Sequence of chain 1.B:
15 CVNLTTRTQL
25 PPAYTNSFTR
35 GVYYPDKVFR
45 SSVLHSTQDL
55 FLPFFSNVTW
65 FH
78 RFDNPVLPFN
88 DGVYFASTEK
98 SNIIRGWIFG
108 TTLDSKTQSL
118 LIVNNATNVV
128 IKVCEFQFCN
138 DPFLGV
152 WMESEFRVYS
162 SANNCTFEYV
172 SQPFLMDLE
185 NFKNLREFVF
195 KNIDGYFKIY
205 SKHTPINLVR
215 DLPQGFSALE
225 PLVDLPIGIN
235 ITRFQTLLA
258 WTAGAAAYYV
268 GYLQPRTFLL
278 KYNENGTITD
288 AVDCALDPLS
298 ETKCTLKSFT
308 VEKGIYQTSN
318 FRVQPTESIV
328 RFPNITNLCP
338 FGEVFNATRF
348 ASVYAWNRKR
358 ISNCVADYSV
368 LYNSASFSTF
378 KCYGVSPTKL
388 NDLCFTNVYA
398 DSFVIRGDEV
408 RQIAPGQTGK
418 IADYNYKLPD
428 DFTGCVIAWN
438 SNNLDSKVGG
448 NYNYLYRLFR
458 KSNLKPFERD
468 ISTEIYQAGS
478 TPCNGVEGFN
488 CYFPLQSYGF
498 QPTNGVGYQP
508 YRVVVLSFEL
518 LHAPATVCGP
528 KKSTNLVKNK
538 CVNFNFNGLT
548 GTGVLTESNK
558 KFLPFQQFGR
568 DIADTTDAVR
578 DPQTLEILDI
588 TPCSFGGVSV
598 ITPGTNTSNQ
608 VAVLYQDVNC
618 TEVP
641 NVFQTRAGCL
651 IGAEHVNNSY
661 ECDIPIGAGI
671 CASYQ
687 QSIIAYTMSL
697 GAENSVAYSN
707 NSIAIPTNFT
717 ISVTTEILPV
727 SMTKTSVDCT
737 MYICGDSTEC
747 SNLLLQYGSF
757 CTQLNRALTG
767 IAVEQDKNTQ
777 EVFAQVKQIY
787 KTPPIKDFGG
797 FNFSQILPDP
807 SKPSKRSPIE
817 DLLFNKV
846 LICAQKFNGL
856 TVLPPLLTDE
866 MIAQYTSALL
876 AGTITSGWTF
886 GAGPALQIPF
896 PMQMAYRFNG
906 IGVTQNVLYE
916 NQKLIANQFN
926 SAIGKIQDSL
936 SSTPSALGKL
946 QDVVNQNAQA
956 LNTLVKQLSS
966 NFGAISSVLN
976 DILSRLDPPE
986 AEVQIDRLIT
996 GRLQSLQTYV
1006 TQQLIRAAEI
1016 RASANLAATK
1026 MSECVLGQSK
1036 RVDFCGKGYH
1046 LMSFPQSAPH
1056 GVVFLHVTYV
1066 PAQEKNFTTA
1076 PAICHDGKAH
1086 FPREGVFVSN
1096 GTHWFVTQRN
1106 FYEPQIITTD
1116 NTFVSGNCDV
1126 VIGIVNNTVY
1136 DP

Binding-site contacts:
Ligand atom C1 contacts residue HIS1098 of chain 1.B at 3.9 Å.
Ligand atom N2 contacts residue ASN1095 of chain 1.B at 2.9 Å (h-bond).
Ligand atom C6 contacts residue HIS1098 of chain 1.B at 3.5 Å.
Ligand atom C5 contacts residue THR1097 of chain 1.B at 4.4 Å.
Ligand atom O7 contacts residue ASN1095 of chain 1.B at 2.9 Å (h-bond).
Ligand atom O5 contacts residue ASN1095 of chain 1.B at 2.5 Å (h-bond).
Ligand atom C8 contacts residue ASN1095 of chain 1.B at 3.5 Å.
Ligand atom C4 contacts residue ASN1095 of chain 1.B at 4.3 Å.
Ligand atom C5 contacts residue ASN1095 of chain 1.B at 3.7 Å.
Ligand atom C7 contacts residue ASN1095 of chain 1.B at 3.1 Å.
Ligand atom O5 contacts residue HIS1098 of chain 1.B at 3.1 Å (h-bond).
Ligand atom C5 contacts residue HIS1098 of chain 1.B at 4.0 Å.
Ligand atom C1 contacts residue THR1097 of chain 1.B at 3.4 Å.
Ligand atom C3 contacts residue ASN1095 of chain 1.B at 3.9 Å.
Ligand atom C1 contacts residue ASN1095 of chain 1.B at 1.5 Å.
Ligand atom O5 contacts residue THR1097 of chain 1.B at 3.7 Å.
Ligand atom O7 contacts residue THR1097 of chain 1.B at 3.9 Å.
Ligand atom C2 contacts residue ASN1095 of chain 1.B at 2.5 Å.

The small molecule below binds the protein below.
Small molecule (SMILES): CC(=O)N[C@@H]1[C@@H](O)[C@H](O)[C@@H](CO)O[C@H]1O